Sequence of chain 2.C:
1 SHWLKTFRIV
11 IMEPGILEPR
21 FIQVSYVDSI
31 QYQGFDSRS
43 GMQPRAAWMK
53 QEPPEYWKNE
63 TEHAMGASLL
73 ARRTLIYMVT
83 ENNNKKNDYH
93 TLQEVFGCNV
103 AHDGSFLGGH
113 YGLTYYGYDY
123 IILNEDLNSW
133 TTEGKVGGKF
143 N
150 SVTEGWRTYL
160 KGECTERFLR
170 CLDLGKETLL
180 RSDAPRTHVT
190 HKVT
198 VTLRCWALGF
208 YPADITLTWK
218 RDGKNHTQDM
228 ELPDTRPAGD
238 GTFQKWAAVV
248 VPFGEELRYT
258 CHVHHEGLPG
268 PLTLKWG

Binding-site contacts:
Ligand atom N2 contacts residue ASN222 of chain 2.C at 3.0 Å (h-bond).
Ligand atom C4 contacts residue ASN222 of chain 2.C at 4.2 Å.
Ligand atom O5 contacts residue ASN222 of chain 2.C at 2.4 Å (h-bond).
Ligand atom C2 contacts residue ASN222 of chain 2.C at 2.5 Å.
Ligand atom C1 contacts residue ASN222 of chain 2.C at 1.5 Å.
Ligand atom C3 contacts residue ASN222 of chain 2.C at 3.8 Å.
Ligand atom C5 contacts residue ASN222 of chain 2.C at 3.7 Å.
Ligand atom C7 contacts residue ASN222 of chain 2.C at 4.3 Å.

This protein binds this small molecule.
Small molecule (SMILES): CC(=O)N[C@@H]1[C@@H](O)[C@H](O)[C@@H](CO)O[C@H]1O